Sequence of chain 1.Z:
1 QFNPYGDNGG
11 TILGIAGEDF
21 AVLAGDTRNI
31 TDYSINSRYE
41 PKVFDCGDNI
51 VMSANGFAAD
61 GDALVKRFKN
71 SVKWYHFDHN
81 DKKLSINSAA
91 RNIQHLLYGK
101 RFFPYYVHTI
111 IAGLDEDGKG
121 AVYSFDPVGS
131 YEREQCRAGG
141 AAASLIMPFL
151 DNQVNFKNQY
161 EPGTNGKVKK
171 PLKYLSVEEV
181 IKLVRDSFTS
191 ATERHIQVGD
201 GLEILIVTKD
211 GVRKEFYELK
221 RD

Binding-site contacts:
Ligand atom C47 contacts residue GLY47 of chain 1.Y at 3.4 Å.
Ligand atom C41 contacts residue VAL31 of chain 1.Y at 3.5 Å (hydrophobic).
Ligand atom O34 contacts residue THR21 of chain 1.Y at 2.8 Å (h-bond).
Ligand atom O26 contacts residue ALA49 of chain 1.Y at 3.4 Å (h-bond).
Ligand atom C44 contacts residue GLN53 of chain 1.Y at 3.8 Å.
Ligand atom O34 contacts residue ALA20 of chain 1.Y at 3.5 Å.
Ligand atom N35 contacts residue THR1 of chain 1.Y at 3.7 Å.
Ligand atom S48 contacts residue THR1 of chain 1.Y at 3.6 Å (h-bond).
Ligand atom C39 contacts residue ALA49 of chain 1.Y at 3.8 Å (hydrophobic).
Ligand atom C15 contacts residue THR21 of chain 1.Y at 3.6 Å.
Ligand atom C40 contacts residue ALA49 of chain 1.Y at 3.4 Å (hydrophobic).
Ligand atom N45 contacts residue SER130 of chain 1.Z at 3.2 Å (h-bond).
Ligand atom C40 contacts residue VAL31 of chain 1.Y at 3.2 Å (hydrophobic).
Ligand atom N45 contacts residue GLN53 of chain 1.Y at 3.1 Å (h-bond).
Ligand atom N14 contacts residue ASP126 of chain 1.Z at 3.5 Å (salt-bridge).
Ligand atom O49 contacts residue THR1 of chain 1.Y at 2.4 Å (h-bond).
Ligand atom C28 contacts residue THR21 of chain 1.Y at 3.7 Å.
Ligand atom C25 contacts residue THR21 of chain 1.Y at 3.7 Å.
Ligand atom C5 contacts residue PRO104 of chain 1.Z at 3.8 Å (hydrophobic).
Ligand atom C33 contacts residue THR21 of chain 1.Y at 3.8 Å.
Ligand atom C36 contacts residue GLY47 of chain 1.Y at 3.8 Å.
Ligand atom N35 contacts residue GLY47 of chain 1.Y at 3.0 Å (h-bond).
Ligand atom C42 contacts residue MET45 of chain 1.Y at 3.6 Å (hydrophobic).
Ligand atom C5 contacts residue PRO127 of chain 1.Z at 3.8 Å (hydrophobic).
Ligand atom C36 contacts residue THR1 of chain 1.Y at 2.4 Å.
Ligand atom O49 contacts residue SER131 of chain 1.Y at 2.8 Å (h-bond).
Ligand atom C44 contacts residue LYS32 of chain 1.Y at 3.8 Å.
Ligand atom C46 contacts residue THR1 of chain 1.Y at 1.4 Å.
Ligand atom C47 contacts residue THR1 of chain 1.Y at 2.5 Å.
Ligand atom C44 contacts residue VAL31 of chain 1.Y at 3.5 Å (hydrophobic).
Ligand atom C18 contacts residue ASP126 of chain 1.Z at 3.8 Å.
Ligand atom C43 contacts residue MET45 of chain 1.Y at 3.6 Å (hydrophobic).
Ligand atom C41 contacts residue ALA49 of chain 1.Y at 3.7 Å (hydrophobic).
Ligand atom C37 contacts residue GLY47 of chain 1.Y at 3.6 Å.
Ligand atom C28 contacts residue GLY47 of chain 1.Y at 3.6 Å.
Ligand atom C17 contacts residue ALA27 of chain 1.Y at 3.5 Å (hydrophobic).
Ligand atom N45 contacts residue VAL31 of chain 1.Y at 3.5 Å.
Ligand atom N27 contacts residue THR21 of chain 1.Y at 2.9 Å (h-bond).
Ligand atom C37 contacts residue THR1 of chain 1.Y at 2.8 Å.
Ligand atom C19 contacts residue ALA27 of chain 1.Y at 3.6 Å (hydrophobic).

Sequence of chain 1.Y:
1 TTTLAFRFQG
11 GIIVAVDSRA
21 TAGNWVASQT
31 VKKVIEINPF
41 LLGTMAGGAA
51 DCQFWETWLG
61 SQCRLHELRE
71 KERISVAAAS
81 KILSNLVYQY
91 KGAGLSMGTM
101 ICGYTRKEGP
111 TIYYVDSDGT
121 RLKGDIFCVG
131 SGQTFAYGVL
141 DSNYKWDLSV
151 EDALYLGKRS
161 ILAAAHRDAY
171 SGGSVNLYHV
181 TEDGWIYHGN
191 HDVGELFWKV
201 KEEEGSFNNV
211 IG

This small molecule binds to this protein.
Small molecule (SMILES): CC(C)C[C@H](NC(=O)[C@H](Cc1ccccc1)N=[N+]=[N-])C(=O)NCC(=O)N[C@H](CCS(C)(=O)=O)Cc1ccc(CN)cc1